Binding-site contacts:
Ligand atom N6 contacts residue MET111 of chain 1.B at 3.4 Å.
Ligand atom O3G contacts residue LYS156 of chain 1.B at 3.3 Å (salt-bridge).
Ligand atom N6 contacts residue ILE89 of chain 1.B at 3.6 Å.
Ligand atom N6 contacts residue GLU112 of chain 1.B at 2.8 Å (salt-bridge).
Ligand atom O2G contacts residue LYS156 of chain 1.B at 2.9 Å (salt-bridge).
Ligand atom C3B contacts residue ASP172 of chain 1.B at 3.5 Å.
Ligand atom N3 contacts residue ILE35 of chain 1.B at 3.6 Å.
Ligand atom O3G contacts residue ASP172 of chain 1.B at 2.6 Å (salt-bridge).
Ligand atom O1B contacts residue GLN40 of chain 1.B at 3.8 Å.
Ligand atom O2A contacts residue VAL43 of chain 1.B at 3.2 Å.
Ligand atom N1 contacts residue ALA56 of chain 1.B at 3.9 Å.
Ligand atom O3A contacts residue GLY38 of chain 1.B at 3.5 Å.
Ligand atom O2A contacts residue LYS58 of chain 1.B at 3.7 Å.
Ligand atom C8 contacts residue LEU171 of chain 1.B at 3.6 Å (hydrophobic).
Ligand atom PG contacts residue ASP172 of chain 1.B at 3.2 Å.
Ligand atom N1 contacts residue LEU113 of chain 1.B at 3.9 Å.
Ligand atom O3G contacts residue ASN159 of chain 1.B at 2.9 Å (h-bond).
Ligand atom O3' contacts residue ASN117 of chain 1.B at 3.1 Å (h-bond).
Ligand atom N1 contacts residue GLU112 of chain 1.B at 3.5 Å (salt-bridge).
Ligand atom C6 contacts residue GLU112 of chain 1.B at 3.6 Å.
Ligand atom C4 contacts residue ILE35 of chain 1.B at 3.8 Å (hydrophobic).
Ligand atom N7 contacts residue LEU171 of chain 1.B at 3.7 Å.
Ligand atom C6 contacts residue ALA56 of chain 1.B at 3.5 Å (hydrophobic).
Ligand atom N1 contacts residue MET114 of chain 1.B at 3.1 Å (h-bond).
Ligand atom O1B contacts residue ALA39 of chain 1.B at 2.7 Å (h-bond).
Ligand atom O2' contacts residue ASN117 of chain 1.B at 3.1 Å (h-bond).
Ligand atom PB contacts residue ALA39 of chain 1.B at 3.9 Å.
Ligand atom O4' contacts residue GLY36 of chain 1.B at 3.8 Å.
Ligand atom C3' contacts residue SER158 of chain 1.B at 3.3 Å.
Ligand atom O3' contacts residue SER158 of chain 1.B at 2.5 Å (h-bond).
Ligand atom O1G contacts residue ASP172 of chain 1.B at 3.3 Å (salt-bridge).
Ligand atom N6 contacts residue ALA56 of chain 1.B at 3.4 Å.
Ligand atom C2 contacts residue MET114 of chain 1.B at 3.4 Å (hydrophobic).
Ligand atom C2 contacts residue ILE35 of chain 1.B at 3.9 Å (hydrophobic).
Ligand atom C5 contacts residue LEU171 of chain 1.B at 3.9 Å (hydrophobic).
Ligand atom PG contacts residue LYS156 of chain 1.B at 3.7 Å.
Ligand atom O1B contacts residue GLY38 of chain 1.B at 3.5 Å.
Ligand atom C5' contacts residue SER37 of chain 1.B at 3.5 Å.
Ligand atom C3' contacts residue LEU171 of chain 1.B at 4.0 Å (hydrophobic).
Ligand atom PB contacts residue GLY38 of chain 1.B at 4.0 Å.

This protein binds this small molecule.
Small molecule (SMILES): Nc1ncnc2c1ncn2[C@@H]1O[C@H](CO[P](=O)(O)O[P](=O)(O)CP(=O)(O)O)[C@@H](O)[C@H]1O

Sequence of chain 1.B:
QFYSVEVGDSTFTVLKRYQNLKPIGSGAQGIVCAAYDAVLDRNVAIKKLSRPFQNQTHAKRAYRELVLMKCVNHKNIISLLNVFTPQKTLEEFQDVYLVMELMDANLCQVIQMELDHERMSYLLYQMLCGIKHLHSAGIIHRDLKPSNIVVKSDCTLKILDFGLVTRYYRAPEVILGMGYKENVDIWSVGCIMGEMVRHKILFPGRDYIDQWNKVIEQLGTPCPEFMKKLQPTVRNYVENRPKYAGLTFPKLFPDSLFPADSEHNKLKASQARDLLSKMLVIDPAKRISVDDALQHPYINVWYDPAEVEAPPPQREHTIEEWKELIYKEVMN